Sequence of chain 1.E:
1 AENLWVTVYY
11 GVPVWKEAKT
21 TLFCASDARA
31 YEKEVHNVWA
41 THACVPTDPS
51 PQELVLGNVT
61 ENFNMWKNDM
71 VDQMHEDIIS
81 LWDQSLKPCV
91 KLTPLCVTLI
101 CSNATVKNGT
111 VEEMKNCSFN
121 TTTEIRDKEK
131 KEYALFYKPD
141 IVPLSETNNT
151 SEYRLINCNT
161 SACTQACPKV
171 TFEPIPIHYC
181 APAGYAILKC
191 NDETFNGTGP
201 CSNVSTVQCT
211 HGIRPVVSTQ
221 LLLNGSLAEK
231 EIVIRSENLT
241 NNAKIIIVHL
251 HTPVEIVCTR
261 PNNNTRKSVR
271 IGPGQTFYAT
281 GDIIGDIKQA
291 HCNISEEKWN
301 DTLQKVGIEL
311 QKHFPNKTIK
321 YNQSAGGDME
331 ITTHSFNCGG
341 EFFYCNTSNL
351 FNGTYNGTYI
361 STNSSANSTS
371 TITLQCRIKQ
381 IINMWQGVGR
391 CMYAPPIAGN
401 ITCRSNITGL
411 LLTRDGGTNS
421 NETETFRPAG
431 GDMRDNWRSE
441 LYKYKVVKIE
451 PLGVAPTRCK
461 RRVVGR

Binding-site contacts:
Ligand atom O7 contacts residue ASN400 of chain 1.E at 3.1 Å (h-bond).
Ligand atom C8 contacts residue ASN262 of chain 1.E at 3.5 Å.
Ligand atom C2 contacts residue ASN400 of chain 1.E at 2.5 Å.
Ligand atom C7 contacts residue ILE401 of chain 1.E at 4.3 Å (hydrophobic).
Ligand atom N2 contacts residue THR402 of chain 1.E at 4.5 Å.
Ligand atom N2 contacts residue ARG260 of chain 1.E at 4.2 Å.
Ligand atom O5 contacts residue ASN400 of chain 1.E at 2.3 Å (h-bond).
Ligand atom N2 contacts residue ASN400 of chain 1.E at 3.0 Å (h-bond).
Ligand atom O7 contacts residue ASN262 of chain 1.E at 4.2 Å.
Ligand atom C5 contacts residue ASN400 of chain 1.E at 3.7 Å.
Ligand atom C7 contacts residue ASN262 of chain 1.E at 4.2 Å.
Ligand atom O7 contacts residue GLY399 of chain 1.E at 3.4 Å (h-bond).
Ligand atom C7 contacts residue ARG260 of chain 1.E at 4.4 Å.
Ligand atom C8 contacts residue ILE401 of chain 1.E at 3.9 Å (hydrophobic).
Ligand atom C1 contacts residue ASN400 of chain 1.E at 1.4 Å.
Ligand atom C7 contacts residue GLY399 of chain 1.E at 3.5 Å.
Ligand atom C8 contacts residue ARG260 of chain 1.E at 3.5 Å.
Ligand atom C4 contacts residue ASN400 of chain 1.E at 4.2 Å.
Ligand atom C8 contacts residue ASN400 of chain 1.E at 4.1 Å.
Ligand atom C7 contacts residue ASN400 of chain 1.E at 3.3 Å.
Ligand atom C8 contacts residue PRO261 of chain 1.E at 4.3 Å (hydrophobic).
Ligand atom C8 contacts residue GLY399 of chain 1.E at 3.0 Å.
Ligand atom N2 contacts residue ILE401 of chain 1.E at 4.4 Å.
Ligand atom C3 contacts residue ASN400 of chain 1.E at 3.8 Å.

This protein binds this small molecule.
Small molecule (SMILES): CC(=O)N[C@@H]1[C@@H](O)[C@H](O)[C@@H](CO)O[C@H]1O